Sequence of chain 1.C:
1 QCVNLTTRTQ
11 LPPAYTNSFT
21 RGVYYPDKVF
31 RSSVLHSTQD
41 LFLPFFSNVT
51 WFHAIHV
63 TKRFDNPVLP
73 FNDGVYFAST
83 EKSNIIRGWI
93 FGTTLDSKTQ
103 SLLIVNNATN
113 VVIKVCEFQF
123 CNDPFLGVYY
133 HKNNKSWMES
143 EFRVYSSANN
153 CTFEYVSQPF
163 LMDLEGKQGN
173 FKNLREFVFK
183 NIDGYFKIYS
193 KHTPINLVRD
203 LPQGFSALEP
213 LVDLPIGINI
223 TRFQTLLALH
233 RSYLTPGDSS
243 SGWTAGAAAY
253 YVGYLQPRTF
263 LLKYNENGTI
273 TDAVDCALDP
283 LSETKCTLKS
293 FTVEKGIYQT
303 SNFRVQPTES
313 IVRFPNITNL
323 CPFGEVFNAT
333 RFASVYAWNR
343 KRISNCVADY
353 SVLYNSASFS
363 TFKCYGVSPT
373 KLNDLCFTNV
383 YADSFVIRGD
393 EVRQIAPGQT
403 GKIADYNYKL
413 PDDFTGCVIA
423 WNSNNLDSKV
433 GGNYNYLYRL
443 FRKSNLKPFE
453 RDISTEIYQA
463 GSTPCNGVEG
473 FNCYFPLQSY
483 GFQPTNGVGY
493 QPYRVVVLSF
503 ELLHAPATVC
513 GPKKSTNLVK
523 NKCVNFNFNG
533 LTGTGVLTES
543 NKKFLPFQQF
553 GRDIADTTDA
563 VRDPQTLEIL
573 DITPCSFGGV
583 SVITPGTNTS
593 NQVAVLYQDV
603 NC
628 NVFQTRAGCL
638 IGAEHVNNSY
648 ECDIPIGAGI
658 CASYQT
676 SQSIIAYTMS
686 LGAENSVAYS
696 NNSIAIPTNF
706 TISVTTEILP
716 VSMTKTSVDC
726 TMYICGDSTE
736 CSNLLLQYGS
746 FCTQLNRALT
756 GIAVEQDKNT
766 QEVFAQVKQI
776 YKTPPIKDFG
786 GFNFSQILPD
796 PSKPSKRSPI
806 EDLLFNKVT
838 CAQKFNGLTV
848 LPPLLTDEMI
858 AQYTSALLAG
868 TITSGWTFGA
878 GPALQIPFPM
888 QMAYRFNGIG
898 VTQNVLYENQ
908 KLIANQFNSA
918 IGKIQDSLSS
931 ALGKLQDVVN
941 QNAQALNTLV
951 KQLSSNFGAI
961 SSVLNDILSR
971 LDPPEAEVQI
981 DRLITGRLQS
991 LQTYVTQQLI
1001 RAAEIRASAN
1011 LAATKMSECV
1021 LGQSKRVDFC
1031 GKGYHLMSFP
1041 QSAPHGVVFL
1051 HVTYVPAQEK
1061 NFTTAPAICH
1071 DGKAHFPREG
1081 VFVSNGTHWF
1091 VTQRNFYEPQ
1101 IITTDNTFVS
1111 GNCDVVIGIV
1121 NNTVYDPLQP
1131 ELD

A protein and the small-molecule ligand that binds it are described below.
Small molecule (SMILES): CC(=O)N[C@@H]1[C@@H](O)[C@H](O)[C@@H](CO)O[C@H]1O

Binding-site contacts:
Ligand atom O7 contacts residue ASN269 of chain 1.C at 4.3 Å.
Ligand atom C8 contacts residue ASN269 of chain 1.C at 4.1 Å.
Ligand atom C2 contacts residue ASN269 of chain 1.C at 3.7 Å.
Ligand atom C1 contacts residue ASN269 of chain 1.C at 3.3 Å.
Ligand atom C7 contacts residue ASN269 of chain 1.C at 3.7 Å.
Ligand atom N2 contacts residue ASN269 of chain 1.C at 3.5 Å (h-bond).